Sequence of chain 1.A:
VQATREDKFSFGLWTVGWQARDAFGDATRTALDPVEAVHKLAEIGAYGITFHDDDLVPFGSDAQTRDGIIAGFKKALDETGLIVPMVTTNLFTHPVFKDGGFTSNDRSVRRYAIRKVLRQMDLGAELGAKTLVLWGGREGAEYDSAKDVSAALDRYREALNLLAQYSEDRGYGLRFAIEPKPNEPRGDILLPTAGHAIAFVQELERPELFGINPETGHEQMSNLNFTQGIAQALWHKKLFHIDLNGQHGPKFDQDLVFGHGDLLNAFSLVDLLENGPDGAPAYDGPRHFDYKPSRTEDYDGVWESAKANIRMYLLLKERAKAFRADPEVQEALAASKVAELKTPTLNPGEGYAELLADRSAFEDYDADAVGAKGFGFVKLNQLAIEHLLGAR

Binding-site contacts:
Ligand atom O5 contacts residue HIS53 of chain 1.A at 2.5 Å (h-bond).
Ligand atom C2 contacts residue MG1 of chain 1.F at 3.5 Å.
Ligand atom O2 contacts residue HIS219 of chain 1.A at 3.5 Å (h-bond).
Ligand atom O3 contacts residue TRP15 of chain 1.A at 3.6 Å (h-bond).
Ligand atom C5 contacts residue TRP136 of chain 1.A at 3.9 Å (hydrophobic).
Ligand atom C1 contacts residue TRP136 of chain 1.A at 3.5 Å (hydrophobic).
Ligand atom O1 contacts residue ASP254 of chain 1.A at 3.0 Å (salt-bridge).
Ligand atom O6 contacts residue VAL134 of chain 1.A at 3.6 Å.
Ligand atom C4 contacts residue GLU180 of chain 1.A at 3.3 Å.
Ligand atom C6 contacts residue THR89 of chain 1.A at 3.5 Å.
Ligand atom C6 contacts residue VAL134 of chain 1.A at 3.6 Å (hydrophobic).
Ligand atom O3 contacts residue MG1 of chain 1.F at 3.8 Å.
Ligand atom C3 contacts residue ASP291 of chain 1.A at 3.6 Å.
Ligand atom C3 contacts residue MG1 of chain 1.F at 3.8 Å.
Ligand atom C5 contacts residue HIS53 of chain 1.A at 3.3 Å.
Ligand atom O1 contacts residue PHE25 of chain 1.B at 3.7 Å.
Ligand atom O4 contacts residue ASP244 of chain 1.A at 3.2 Å (salt-bridge).
Ligand atom O6 contacts residue GLU180 of chain 1.A at 3.5 Å (salt-bridge).
Ligand atom O1 contacts residue TRP136 of chain 1.A at 3.9 Å.
Ligand atom O1 contacts residue HIS219 of chain 1.A at 3.2 Å (h-bond).
Ligand atom O3 contacts residue ASP291 of chain 1.A at 2.8 Å (salt-bridge).
Ligand atom C4 contacts residue MG1 of chain 1.F at 3.4 Å.
Ligand atom O4 contacts residue MG1 of chain 1.F at 2.2 Å.
Ligand atom O1 contacts residue LYS182 of chain 1.A at 3.0 Å (salt-bridge).
Ligand atom O5 contacts residue PHE93 of chain 1.A at 3.7 Å.
Ligand atom O5 contacts residue TRP136 of chain 1.A at 3.6 Å.
Ligand atom C4 contacts residue ASP291 of chain 1.A at 3.7 Å.
Ligand atom O4 contacts residue ASP291 of chain 1.A at 2.8 Å (salt-bridge).
Ligand atom O2 contacts residue GLU180 of chain 1.A at 3.0 Å (salt-bridge).
Ligand atom O2 contacts residue MG1 of chain 1.F at 2.3 Å.
Ligand atom C4 contacts residue TRP136 of chain 1.A at 3.7 Å (hydrophobic).
Ligand atom C6 contacts residue GLU180 of chain 1.A at 3.6 Å.
Ligand atom O4 contacts residue GLU180 of chain 1.A at 2.6 Å (salt-bridge).
Ligand atom O2 contacts residue ASP291 of chain 1.A at 2.8 Å (salt-bridge).
Ligand atom C3 contacts residue TRP136 of chain 1.A at 3.6 Å (hydrophobic).
Ligand atom O2 contacts residue GLU216 of chain 1.A at 3.0 Å (salt-bridge).
Ligand atom C2 contacts residue ASP291 of chain 1.A at 3.8 Å.
Ligand atom C2 contacts residue TRP136 of chain 1.A at 3.6 Å (hydrophobic).
Ligand atom C2 contacts residue GLU180 of chain 1.A at 3.7 Å.
Ligand atom C1 contacts residue PHE25 of chain 1.B at 3.6 Å (hydrophobic).

Sequence of chain 1.B:
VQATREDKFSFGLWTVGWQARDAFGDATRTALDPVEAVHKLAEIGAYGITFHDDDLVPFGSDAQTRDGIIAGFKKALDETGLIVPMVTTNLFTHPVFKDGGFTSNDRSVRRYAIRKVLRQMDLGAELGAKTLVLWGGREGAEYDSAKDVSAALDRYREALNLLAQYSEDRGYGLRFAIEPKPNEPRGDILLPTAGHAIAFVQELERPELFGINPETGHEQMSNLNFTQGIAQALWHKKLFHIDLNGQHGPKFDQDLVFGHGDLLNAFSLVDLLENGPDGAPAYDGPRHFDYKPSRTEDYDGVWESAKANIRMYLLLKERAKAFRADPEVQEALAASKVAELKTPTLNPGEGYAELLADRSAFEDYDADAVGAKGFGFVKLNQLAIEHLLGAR

The small molecule below binds the protein below.
Small molecule (SMILES): OC[C@@H](O)[C@@H](O)[C@H](O)[C@@H](O)CO